Sequence of chain 1.B:
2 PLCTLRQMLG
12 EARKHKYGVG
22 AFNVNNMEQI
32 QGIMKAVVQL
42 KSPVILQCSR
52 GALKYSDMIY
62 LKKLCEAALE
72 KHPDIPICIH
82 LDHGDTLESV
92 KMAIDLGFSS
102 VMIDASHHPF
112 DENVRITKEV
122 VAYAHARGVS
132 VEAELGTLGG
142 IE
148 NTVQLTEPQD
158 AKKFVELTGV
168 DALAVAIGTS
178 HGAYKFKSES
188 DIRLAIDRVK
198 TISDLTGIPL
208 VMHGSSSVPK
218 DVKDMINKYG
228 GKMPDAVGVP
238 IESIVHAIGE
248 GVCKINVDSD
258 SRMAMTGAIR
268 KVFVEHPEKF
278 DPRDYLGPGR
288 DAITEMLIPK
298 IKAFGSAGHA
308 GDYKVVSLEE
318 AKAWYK

This small molecule binds to this protein.
Small molecule (SMILES): O=C(COP(=O)(O)O)[C@@H](O)[C@@H](O)[C@H](O)COP(=O)(O)O

Sequence of chain 1.A:
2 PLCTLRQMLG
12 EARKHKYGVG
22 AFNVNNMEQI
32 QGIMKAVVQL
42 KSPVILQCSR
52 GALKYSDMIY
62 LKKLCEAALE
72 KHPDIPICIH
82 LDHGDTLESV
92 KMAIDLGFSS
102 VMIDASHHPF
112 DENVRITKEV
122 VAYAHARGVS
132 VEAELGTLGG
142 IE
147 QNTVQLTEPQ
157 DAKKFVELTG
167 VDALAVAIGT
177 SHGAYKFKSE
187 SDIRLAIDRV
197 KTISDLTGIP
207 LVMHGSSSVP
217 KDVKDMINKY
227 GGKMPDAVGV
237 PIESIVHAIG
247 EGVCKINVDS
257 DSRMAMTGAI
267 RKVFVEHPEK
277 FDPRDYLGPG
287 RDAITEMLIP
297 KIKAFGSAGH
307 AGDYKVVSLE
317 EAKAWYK

Binding-site contacts:
Ligand atom C1 contacts residue ASP255 of chain 1.B at 3.6 Å.
Ligand atom C3 contacts residue ASP83 of chain 1.B at 3.0 Å.
Ligand atom O4 contacts residue HIS178 of chain 1.B at 2.6 Å.
Ligand atom O6 contacts residue ARG259 of chain 1.B at 3.3 Å (salt-bridge).
Ligand atom C4 contacts residue ASP83 of chain 1.B at 3.3 Å.
Ligand atom O2 contacts residue GLY211 of chain 1.B at 2.9 Å (h-bond).
Ligand atom C4 contacts residue ZN1 of chain 1.E at 3.3 Å.
Ligand atom C4 contacts residue HIS178 of chain 1.B at 3.6 Å.
Ligand atom O1 contacts residue GLY211 of chain 1.B at 3.3 Å.
Ligand atom O63 contacts residue ARG280 of chain 1.A at 2.8 Å (salt-bridge).
Ligand atom C3 contacts residue ASN24 of chain 1.B at 3.6 Å.
Ligand atom P1 contacts residue LYS182 of chain 1.B at 3.6 Å.
Ligand atom O3 contacts residue GLN48 of chain 1.B at 3.6 Å (h-bond).
Ligand atom O4 contacts residue ZN1 of chain 1.E at 3.3 Å.
Ligand atom C2 contacts residue ZN1 of chain 1.E at 3.3 Å.
Ligand atom O3 contacts residue ASP83 of chain 1.B at 2.5 Å (salt-bridge).
Ligand atom O3 contacts residue HIS84 of chain 1.B at 3.4 Å (h-bond).
Ligand atom P6 contacts residue ARG280 of chain 1.A at 3.6 Å.
Ligand atom O5 contacts residue ASP255 of chain 1.B at 2.4 Å (salt-bridge).
Ligand atom O2 contacts residue ASN253 of chain 1.B at 3.2 Å.
Ligand atom O3 contacts residue HIS210 of chain 1.B at 3.5 Å (h-bond).
Ligand atom O2 contacts residue HIS178 of chain 1.B at 3.3 Å.
Ligand atom O61 contacts residue ARG280 of chain 1.A at 2.9 Å (salt-bridge).
Ligand atom O3 contacts residue ASN253 of chain 1.B at 3.1 Å (h-bond).
Ligand atom O11 contacts residue SER213 of chain 1.B at 2.5 Å (h-bond).
Ligand atom O13 contacts residue LYS182 of chain 1.B at 2.4 Å (salt-bridge).
Ligand atom O6 contacts residue ASP255 of chain 1.B at 3.4 Å (salt-bridge).
Ligand atom O3 contacts residue ZN1 of chain 1.E at 2.4 Å.
Ligand atom O11 contacts residue SER256 of chain 1.B at 2.6 Å (h-bond).
Ligand atom O12 contacts residue GLY179 of chain 1.B at 2.8 Å (h-bond).
Ligand atom O12 contacts residue SER256 of chain 1.B at 2.9 Å (h-bond).
Ligand atom O11 contacts residue ASP255 of chain 1.B at 2.7 Å (salt-bridge).
Ligand atom C3 contacts residue ZN1 of chain 1.E at 3.1 Å.
Ligand atom O61 contacts residue SER50 of chain 1.B at 2.6 Å (h-bond).
Ligand atom O63 contacts residue ARG259 of chain 1.B at 2.9 Å (salt-bridge).
Ligand atom O13 contacts residue SER213 of chain 1.B at 2.8 Å (h-bond).
Ligand atom C5 contacts residue ASP255 of chain 1.B at 3.2 Å.
Ligand atom O13 contacts residue GLY211 of chain 1.B at 3.1 Å.
Ligand atom O13 contacts residue SER212 of chain 1.B at 3.2 Å (h-bond).
Ligand atom O2 contacts residue ZN1 of chain 1.E at 2.8 Å.